The small molecule below binds the protein below.
Small molecule (SMILES): CC(=O)N[C@@H]1[C@@H](O)[C@H](O[C@]2(O)O[C@H](CO)[C@@H](O)[C@H](O)[C@H]2NC(C)=O)[C@@H](CO)O[C@@H]1O

Sequence of chain 1.B:
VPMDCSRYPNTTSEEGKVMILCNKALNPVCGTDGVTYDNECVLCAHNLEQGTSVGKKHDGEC

Binding-site contacts:
Ligand atom O7 contacts residue CYS5 of chain 1.B at 4.2 Å.
Ligand atom C3 contacts residue GLU4 of chain 1.C at 4.1 Å.
Ligand atom C5 contacts residue ASN10 of chain 1.B at 3.5 Å.
Ligand atom O1 contacts residue ASN10 of chain 1.B at 2.5 Å (h-bond).
Ligand atom C8 contacts residue THR1 of chain 1.C at 3.5 Å.
Ligand atom O5 contacts residue ASN10 of chain 1.B at 2.2 Å (h-bond).
Ligand atom O3 contacts residue ASN2 of chain 1.C at 3.6 Å (h-bond).
Ligand atom O4 contacts residue GLU4 of chain 1.C at 3.7 Å.
Ligand atom C6 contacts residue SER6 of chain 1.B at 3.7 Å.
Ligand atom O4 contacts residue GLU3 of chain 1.C at 4.3 Å.
Ligand atom O3 contacts residue GLU3 of chain 1.C at 4.0 Å.
Ligand atom C5 contacts residue SER6 of chain 1.B at 3.5 Å.
Ligand atom C8 contacts residue LEU48 of chain 1.B at 4.0 Å (hydrophobic).
Ligand atom C1 contacts residue SER6 of chain 1.B at 4.0 Å.
Ligand atom C2 contacts residue ASN10 of chain 1.B at 2.2 Å.
Ligand atom N2 contacts residue ASN10 of chain 1.B at 2.7 Å (h-bond).
Ligand atom C1 contacts residue ASN10 of chain 1.B at 1.4 Å.
Ligand atom C4 contacts residue ASN10 of chain 1.B at 4.0 Å.
Ligand atom O3 contacts residue SER6 of chain 1.B at 3.4 Å (h-bond).
Ligand atom C3 contacts residue SER6 of chain 1.B at 4.3 Å.
Ligand atom C4 contacts residue SER6 of chain 1.B at 4.2 Å.
Ligand atom O5 contacts residue SER6 of chain 1.B at 3.5 Å (h-bond).
Ligand atom O3 contacts residue GLU4 of chain 1.C at 4.1 Å.
Ligand atom C7 contacts residue ASN10 of chain 1.B at 3.3 Å.
Ligand atom C4 contacts residue GLU4 of chain 1.C at 4.5 Å.
Ligand atom O7 contacts residue ASN10 of chain 1.B at 3.5 Å (h-bond).
Ligand atom O6 contacts residue SER6 of chain 1.B at 2.9 Å (h-bond).
Ligand atom O1 contacts residue SER6 of chain 1.B at 3.2 Å.
Ligand atom C7 contacts residue THR1 of chain 1.C at 4.1 Å.
Ligand atom C3 contacts residue ASN10 of chain 1.B at 3.6 Å.

Sequence of chain 1.C:
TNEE